The protein below binds the small molecule below.
Small molecule (SMILES): c1ccc(NC[C@@H]2CCNC2)nc1

Binding-site contacts:
Ligand atom C03 contacts residue ARG231 of chain 1.A at 3.8 Å.
Ligand atom C07 contacts residue LEU227 of chain 1.A at 4.0 Å (hydrophobic).
Ligand atom C06 contacts residue ARG231 of chain 1.A at 3.6 Å.
Ligand atom C05 contacts residue ARG231 of chain 1.A at 3.6 Å.
Ligand atom C05 contacts residue ARG230 of chain 1.A at 3.7 Å.
Ligand atom C04 contacts residue ARG230 of chain 1.A at 3.8 Å.
Ligand atom C03 contacts residue ARG230 of chain 1.A at 3.9 Å.
Ligand atom C13 contacts residue GLU240 of chain 1.A at 3.6 Å.
Ligand atom C04 contacts residue ARG231 of chain 1.A at 4.2 Å.
Ligand atom N08 contacts residue ARG230 of chain 1.A at 3.9 Å.
Ligand atom N02 contacts residue ARG231 of chain 1.A at 4.1 Å.
Ligand atom C07 contacts residue ARG231 of chain 1.A at 3.4 Å.
Ligand atom N12 contacts residue GLU240 of chain 1.A at 3.2 Å (salt-bridge).
Ligand atom C06 contacts residue LEU227 of chain 1.A at 3.7 Å (hydrophobic).
Ligand atom C07 contacts residue ARG230 of chain 1.A at 3.9 Å.
Ligand atom N08 contacts residue ARG231 of chain 1.A at 3.4 Å.
Ligand atom C11 contacts residue GLU240 of chain 1.A at 4.0 Å.
Ligand atom C06 contacts residue ARG230 of chain 1.A at 3.6 Å.

Sequence of chain 1.A:
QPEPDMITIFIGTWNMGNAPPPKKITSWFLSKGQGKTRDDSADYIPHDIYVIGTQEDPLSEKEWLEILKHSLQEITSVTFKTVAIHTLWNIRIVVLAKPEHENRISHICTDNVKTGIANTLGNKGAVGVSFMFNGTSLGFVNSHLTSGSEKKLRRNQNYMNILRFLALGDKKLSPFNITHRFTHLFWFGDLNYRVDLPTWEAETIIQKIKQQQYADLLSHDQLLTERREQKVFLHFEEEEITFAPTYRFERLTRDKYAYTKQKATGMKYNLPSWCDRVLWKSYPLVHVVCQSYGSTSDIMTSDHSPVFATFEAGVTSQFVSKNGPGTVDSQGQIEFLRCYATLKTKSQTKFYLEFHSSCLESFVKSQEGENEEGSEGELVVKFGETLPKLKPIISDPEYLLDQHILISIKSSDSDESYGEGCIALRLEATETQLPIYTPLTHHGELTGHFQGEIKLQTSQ